Sequence of chain 1.D:
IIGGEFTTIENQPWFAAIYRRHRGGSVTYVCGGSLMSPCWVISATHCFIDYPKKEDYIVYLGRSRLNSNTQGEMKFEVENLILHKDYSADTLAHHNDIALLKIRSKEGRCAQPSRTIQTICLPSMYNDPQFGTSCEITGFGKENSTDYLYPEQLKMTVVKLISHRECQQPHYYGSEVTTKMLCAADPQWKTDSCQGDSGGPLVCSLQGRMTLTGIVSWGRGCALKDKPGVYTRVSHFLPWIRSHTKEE

Binding-site contacts:
Ligand atom O contacts residue TRP218 of chain 1.D at 3.7 Å.
Ligand atom OE2 contacts residue ARG220 of chain 1.D at 2.8 Å (salt-bridge).
Ligand atom CA2 contacts residue SER198 of chain 1.D at 2.3 Å.
Ligand atom C2 contacts residue HIS46 of chain 1.D at 2.8 Å.
Ligand atom CD1 contacts residue TRP218 of chain 1.D at 3.7 Å (hydrophobic).
Ligand atom N2 contacts residue SER198 of chain 1.D at 3.3 Å (h-bond).
Ligand atom CB1 contacts residue CYS194 of chain 1.D at 3.7 Å (hydrophobic).
Ligand atom CD contacts residue GLY221 of chain 1.D at 3.6 Å.
Ligand atom CZ contacts residue GLY221 of chain 1.D at 3.7 Å.
Ligand atom N2 contacts residue HIS46 of chain 1.D at 3.8 Å.
Ligand atom CB contacts residue GLY219 of chain 1.D at 3.9 Å.
Ligand atom O2 contacts residue GLY196 of chain 1.D at 3.4 Å (h-bond).
Ligand atom NH2 contacts residue GLY221 of chain 1.D at 2.8 Å (h-bond).
Ligand atom CA2 contacts residue SER217 of chain 1.D at 3.7 Å.
Ligand atom N1 contacts residue HIS94 of chain 1.D at 3.6 Å.
Ligand atom CZ contacts residue ASP192 of chain 1.D at 3.6 Å.
Ligand atom C3 contacts residue SER198 of chain 1.D at 2.6 Å.
Ligand atom NH1 contacts residue GLY229 of chain 1.D at 3.6 Å.
Ligand atom O2 contacts residue SER198 of chain 1.D at 2.0 Å (h-bond).
Ligand atom OE2 contacts residue GLY221 of chain 1.D at 3.1 Å (h-bond).
Ligand atom CB1 contacts residue SER198 of chain 1.D at 2.6 Å.
Ligand atom O2 contacts residue HIS46 of chain 1.D at 3.6 Å (h-bond).
Ligand atom NH1 contacts residue TRP218 of chain 1.D at 3.6 Å.
Ligand atom CB1 contacts residue SER217 of chain 1.D at 3.8 Å.
Ligand atom CG1 contacts residue GLN195 of chain 1.D at 3.6 Å.
Ligand atom N contacts residue GLY219 of chain 1.D at 3.6 Å (h-bond).
Ligand atom C3 contacts residue HIS46 of chain 1.D at 1.6 Å.
Ligand atom CG1 contacts residue CYS194 of chain 1.D at 3.7 Å (hydrophobic).
Ligand atom NH2 contacts residue CYS222 of chain 1.D at 3.7 Å.
Ligand atom NE contacts residue GLY221 of chain 1.D at 3.6 Å.
Ligand atom O contacts residue GLY219 of chain 1.D at 3.2 Å (h-bond).
Ligand atom CZ contacts residue SER193 of chain 1.D at 3.8 Å.
Ligand atom CA1 contacts residue HIS94 of chain 1.D at 3.5 Å.
Ligand atom NH1 contacts residue ASP192 of chain 1.D at 3.1 Å (salt-bridge).
Ligand atom C2 contacts residue SER198 of chain 1.D at 1.4 Å.
Ligand atom CA1 contacts residue SER217 of chain 1.D at 3.6 Å.
Ligand atom C1 contacts residue SER217 of chain 1.D at 3.6 Å.
Ligand atom NH2 contacts residue ASP192 of chain 1.D at 3.4 Å (salt-bridge).
Ligand atom N2 contacts residue SER217 of chain 1.D at 2.8 Å (h-bond).
Ligand atom N contacts residue LEU92 of chain 1.D at 3.3 Å.

This protein binds this small molecule.
Small molecule (SMILES): NC(=[NH2+])NCCC[C@H](NC(=O)CNC(=O)[C@@H](N)CCC(=O)O)[C@H](O)CCl